Binding-site contacts:
Ligand atom N4 contacts residue GLY198 of chain 19.A at 3.8 Å.
Ligand atom C3' contacts residue TRP201 of chain 19.A at 4.1 Å (hydrophobic).
Ligand atom C5 contacts residue TRP201 of chain 19.A at 3.4 Å (hydrophobic).
Ligand atom O3' contacts residue LYS682 of chain 19.A at 3.1 Å (salt-bridge).
Ligand atom C2' contacts residue LYS682 of chain 19.A at 3.6 Å.
Ligand atom C1' contacts residue TRP201 of chain 19.A at 4.5 Å (hydrophobic).
Ligand atom O4' contacts residue TRP201 of chain 19.A at 4.5 Å.
Ligand atom N4 contacts residue ASP199 of chain 19.A at 4.0 Å.
Ligand atom O2 contacts residue LYS682 of chain 19.A at 4.2 Å.
Ligand atom C2' contacts residue TRP201 of chain 19.A at 3.7 Å (hydrophobic).
Ligand atom C3' contacts residue LYS682 of chain 19.A at 3.8 Å.
Ligand atom O2 contacts residue LEU197 of chain 19.A at 4.0 Å.
Ligand atom N3 contacts residue TRP201 of chain 19.A at 3.6 Å.
Ligand atom N1 contacts residue TRP201 of chain 19.A at 4.0 Å.
Ligand atom C1' contacts residue LYS682 of chain 19.A at 4.5 Å.
Ligand atom N4 contacts residue TRP201 of chain 19.A at 3.8 Å.
Ligand atom C2 contacts residue TRP201 of chain 19.A at 3.9 Å (hydrophobic).
Ligand atom C4 contacts residue TRP201 of chain 19.A at 3.3 Å (hydrophobic).
Ligand atom C4' contacts residue TRP201 of chain 19.A at 4.3 Å (hydrophobic).
Ligand atom O5' contacts residue TRP201 of chain 19.A at 3.6 Å.
Ligand atom O2 contacts residue TRP201 of chain 19.A at 4.3 Å.
Ligand atom OP1 contacts residue PRO423 of chain 19.A at 3.6 Å.
Ligand atom C5' contacts residue TRP201 of chain 19.A at 3.5 Å (hydrophobic).
Ligand atom C6 contacts residue TRP201 of chain 19.A at 3.5 Å (hydrophobic).

Sequence of chain 19.A:
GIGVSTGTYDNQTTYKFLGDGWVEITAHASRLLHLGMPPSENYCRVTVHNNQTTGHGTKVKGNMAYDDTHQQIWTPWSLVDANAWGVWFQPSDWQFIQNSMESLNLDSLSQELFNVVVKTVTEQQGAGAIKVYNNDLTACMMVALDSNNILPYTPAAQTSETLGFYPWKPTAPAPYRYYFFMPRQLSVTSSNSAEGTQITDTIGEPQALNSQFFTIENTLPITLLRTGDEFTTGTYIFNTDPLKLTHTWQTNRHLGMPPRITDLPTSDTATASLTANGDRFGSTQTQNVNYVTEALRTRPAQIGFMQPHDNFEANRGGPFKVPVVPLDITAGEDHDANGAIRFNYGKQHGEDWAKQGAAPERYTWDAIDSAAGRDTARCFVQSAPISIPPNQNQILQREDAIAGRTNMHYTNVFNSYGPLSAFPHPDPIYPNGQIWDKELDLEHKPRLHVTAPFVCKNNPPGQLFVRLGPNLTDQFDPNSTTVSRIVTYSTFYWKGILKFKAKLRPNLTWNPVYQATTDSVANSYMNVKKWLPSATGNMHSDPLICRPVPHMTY

A small-molecule ligand and the protein it binds are described below.
Small molecule (SMILES): Nc1ccn([C@H]2C[C@H](O)[C@@H](COP(=O)(O)O)O2)c(=O)n1